Sequence of chain 1.A:
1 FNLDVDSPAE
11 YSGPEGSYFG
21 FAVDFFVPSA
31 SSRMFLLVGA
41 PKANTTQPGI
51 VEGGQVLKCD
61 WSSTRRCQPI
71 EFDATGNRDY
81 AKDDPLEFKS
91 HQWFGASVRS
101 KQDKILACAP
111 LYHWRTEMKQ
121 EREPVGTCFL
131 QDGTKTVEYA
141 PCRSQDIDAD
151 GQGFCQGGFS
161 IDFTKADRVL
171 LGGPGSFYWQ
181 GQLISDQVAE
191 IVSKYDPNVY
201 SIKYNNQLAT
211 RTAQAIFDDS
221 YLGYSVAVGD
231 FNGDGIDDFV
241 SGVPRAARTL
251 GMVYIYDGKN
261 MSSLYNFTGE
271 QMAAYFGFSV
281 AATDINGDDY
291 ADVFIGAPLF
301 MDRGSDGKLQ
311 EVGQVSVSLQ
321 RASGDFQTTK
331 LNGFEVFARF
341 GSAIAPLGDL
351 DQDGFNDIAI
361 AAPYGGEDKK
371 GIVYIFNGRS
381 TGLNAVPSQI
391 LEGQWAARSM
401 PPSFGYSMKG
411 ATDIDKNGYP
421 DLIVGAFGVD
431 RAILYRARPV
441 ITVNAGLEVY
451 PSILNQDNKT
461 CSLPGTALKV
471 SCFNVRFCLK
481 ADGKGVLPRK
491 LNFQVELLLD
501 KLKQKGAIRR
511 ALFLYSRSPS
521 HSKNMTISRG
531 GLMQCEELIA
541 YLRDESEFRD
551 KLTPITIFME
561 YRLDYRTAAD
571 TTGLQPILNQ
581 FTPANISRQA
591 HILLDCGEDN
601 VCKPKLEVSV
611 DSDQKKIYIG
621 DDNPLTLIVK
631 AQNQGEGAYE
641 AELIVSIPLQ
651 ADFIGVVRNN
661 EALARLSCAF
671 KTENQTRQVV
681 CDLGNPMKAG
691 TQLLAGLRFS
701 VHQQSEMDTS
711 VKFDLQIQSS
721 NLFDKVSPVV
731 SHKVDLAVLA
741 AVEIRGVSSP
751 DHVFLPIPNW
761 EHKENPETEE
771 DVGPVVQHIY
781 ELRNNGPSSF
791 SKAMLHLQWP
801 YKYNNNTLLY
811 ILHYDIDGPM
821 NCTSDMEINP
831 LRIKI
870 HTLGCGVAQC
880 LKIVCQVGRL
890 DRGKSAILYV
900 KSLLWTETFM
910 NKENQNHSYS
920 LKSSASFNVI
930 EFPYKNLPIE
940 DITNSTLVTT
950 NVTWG

This small molecule binds to this protein.
Small molecule (SMILES): CC(=O)N[C@@H]1[C@@H](O)[C@H](O)[C@@H](CO)O[C@H]1O

Binding-site contacts:
Ligand atom C8 contacts residue ASN943 of chain 1.A at 4.3 Å.
Ligand atom C8 contacts residue THR942 of chain 1.A at 3.2 Å.
Ligand atom O7 contacts residue ASN943 of chain 1.A at 2.9 Å (h-bond).
Ligand atom N2 contacts residue ASN943 of chain 1.A at 2.9 Å (h-bond).
Ligand atom C3 contacts residue ASN943 of chain 1.A at 3.8 Å.
Ligand atom C4 contacts residue ASN943 of chain 1.A at 4.2 Å.
Ligand atom O7 contacts residue THR942 of chain 1.A at 2.8 Å (h-bond).
Ligand atom N2 contacts residue THR942 of chain 1.A at 4.2 Å.
Ligand atom O5 contacts residue ASN943 of chain 1.A at 2.4 Å (h-bond).
Ligand atom C5 contacts residue ASN943 of chain 1.A at 3.7 Å.
Ligand atom C7 contacts residue THR942 of chain 1.A at 3.2 Å.
Ligand atom C2 contacts residue ASN943 of chain 1.A at 2.5 Å.
Ligand atom C1 contacts residue ASN943 of chain 1.A at 1.4 Å.
Ligand atom C7 contacts residue ASN943 of chain 1.A at 3.1 Å.